A small-molecule ligand and the protein it binds are described below.
Small molecule (SMILES): NC(=[NH2+])NCCC[C@H](N)C(=O)O

Sequence of chain 1.E:
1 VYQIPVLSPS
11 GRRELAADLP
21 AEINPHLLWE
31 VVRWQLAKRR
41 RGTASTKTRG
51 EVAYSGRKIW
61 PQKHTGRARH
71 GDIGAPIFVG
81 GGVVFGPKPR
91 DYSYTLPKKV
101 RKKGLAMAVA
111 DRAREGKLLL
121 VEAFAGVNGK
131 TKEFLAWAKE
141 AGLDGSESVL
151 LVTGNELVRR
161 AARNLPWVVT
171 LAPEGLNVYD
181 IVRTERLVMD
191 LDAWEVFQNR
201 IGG

Binding-site contacts:
Ligand atom CD contacts residue THR170 of chain 1.E at 3.9 Å.
Ligand atom NH2 contacts residue ARG159 of chain 1.E at 3.9 Å.
Ligand atom CG contacts residue THR170 of chain 1.E at 4.3 Å.
Ligand atom NH1 contacts residue ARG159 of chain 1.E at 3.3 Å (salt-bridge).
Ligand atom NH2 contacts residue LEU171 of chain 1.E at 4.5 Å.
Ligand atom CZ contacts residue THR170 of chain 1.E at 3.8 Å.
Ligand atom NH2 contacts residue ALA172 of chain 1.E at 4.2 Å.
Ligand atom NH1 contacts residue THR170 of chain 1.E at 3.9 Å.
Ligand atom CZ contacts residue ARG159 of chain 1.E at 4.0 Å.
Ligand atom NE contacts residue THR170 of chain 1.E at 3.2 Å (h-bond).